Sequence of chain 1.A:
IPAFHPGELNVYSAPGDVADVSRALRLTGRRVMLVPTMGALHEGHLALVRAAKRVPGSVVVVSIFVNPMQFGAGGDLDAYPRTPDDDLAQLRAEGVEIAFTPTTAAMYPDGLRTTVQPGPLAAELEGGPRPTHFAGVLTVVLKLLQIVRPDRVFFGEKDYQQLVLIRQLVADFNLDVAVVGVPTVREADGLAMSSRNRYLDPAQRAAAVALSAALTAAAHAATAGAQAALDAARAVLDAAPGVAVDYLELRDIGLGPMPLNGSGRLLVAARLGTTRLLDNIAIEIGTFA

This protein binds this small molecule.
Small molecule (SMILES): COc1ccc2c(c1)cc(C(=O)NS(=O)(=O)c1ccc3ccccc3c1)n2CC(=O)O

Sequence of chain 1.B:
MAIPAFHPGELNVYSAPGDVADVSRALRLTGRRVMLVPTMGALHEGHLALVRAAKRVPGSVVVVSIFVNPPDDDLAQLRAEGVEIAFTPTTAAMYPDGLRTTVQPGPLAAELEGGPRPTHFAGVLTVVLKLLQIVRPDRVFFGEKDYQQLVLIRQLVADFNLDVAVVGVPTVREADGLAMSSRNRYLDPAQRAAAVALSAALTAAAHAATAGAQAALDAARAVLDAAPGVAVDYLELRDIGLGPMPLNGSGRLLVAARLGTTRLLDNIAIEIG

Binding-site contacts:
Ligand atom CAK contacts residue MET71 of chain 1.A at 4.2 Å (hydrophobic).
Ligand atom CAK contacts residue GLY138 of chain 1.A at 3.9 Å.
Ligand atom CAJ contacts residue EDO1 of chain 1.J at 3.5 Å.
Ligand atom CAM contacts residue ALA137 of chain 1.A at 3.9 Å (hydrophobic).
Ligand atom CAA contacts residue PRO133 of chain 1.A at 3.8 Å (hydrophobic).
Ligand atom CAV contacts residue EDO1 of chain 1.J at 4.0 Å.
Ligand atom CAG contacts residue THR134 of chain 1.A at 4.1 Å.
Ligand atom CAQ contacts residue EDO1 of chain 1.J at 4.1 Å.
Ligand atom CAK contacts residue LEU114 of chain 1.A at 3.7 Å (hydrophobic).
Ligand atom CAY contacts residue THR134 of chain 1.A at 3.8 Å.
Ligand atom CAG contacts residue LEU114 of chain 1.A at 3.6 Å (hydrophobic).
Ligand atom CAJ contacts residue GLN119 of chain 1.B at 3.4 Å.
Ligand atom OAT contacts residue PRO133 of chain 1.A at 3.7 Å.
Ligand atom CAJ contacts residue EOH1 of chain 1.C at 3.8 Å.
Ligand atom CAJ contacts residue THR117 of chain 1.A at 4.0 Å.
Ligand atom CAO contacts residue PRO133 of chain 1.A at 3.7 Å (hydrophobic).
Ligand atom CAH contacts residue LEU114 of chain 1.A at 3.5 Å (hydrophobic).
Ligand atom N contacts residue THR134 of chain 1.A at 3.8 Å.
Ligand atom CAW contacts residue PRO133 of chain 1.A at 3.6 Å (hydrophobic).
Ligand atom CAV contacts residue THR134 of chain 1.A at 4.0 Å.
Ligand atom OAE contacts residue GLN119 of chain 1.B at 2.6 Å (h-bond).
Ligand atom CAM contacts residue EDO1 of chain 1.J at 3.7 Å.
Ligand atom CAH contacts residue MET71 of chain 1.A at 3.1 Å (hydrophobic).
Ligand atom CAG contacts residue GLY138 of chain 1.A at 3.8 Å.
Ligand atom OAC contacts residue EDO1 of chain 1.J at 3.0 Å.
Ligand atom CAI contacts residue PRO133 of chain 1.A at 3.8 Å (hydrophobic).
Ligand atom CAP contacts residue THR134 of chain 1.A at 3.8 Å.
Ligand atom CAZ contacts residue THR134 of chain 1.A at 4.2 Å.
Ligand atom CAZ contacts residue LEU114 of chain 1.A at 3.6 Å (hydrophobic).
Ligand atom OAE contacts residue EOH1 of chain 1.C at 3.9 Å.
Ligand atom CAG contacts residue MET71 of chain 1.A at 2.9 Å (hydrophobic).
Ligand atom CBA contacts residue THR134 of chain 1.A at 3.9 Å.
Ligand atom CAL contacts residue LEU114 of chain 1.A at 3.5 Å (hydrophobic).
Ligand atom CAL contacts residue THR134 of chain 1.A at 3.9 Å.
Ligand atom CAK contacts residue ALA137 of chain 1.A at 3.9 Å (hydrophobic).
Ligand atom SBE contacts residue GLN119 of chain 1.B at 4.0 Å.
Ligand atom CBA contacts residue LEU114 of chain 1.A at 3.6 Å (hydrophobic).
Ligand atom CAM contacts residue THR117 of chain 1.A at 3.7 Å.
Ligand atom CAH contacts residue THR134 of chain 1.A at 4.0 Å.
Ligand atom OAC contacts residue GLN119 of chain 1.B at 3.9 Å.